Sequence of chain 1.A:
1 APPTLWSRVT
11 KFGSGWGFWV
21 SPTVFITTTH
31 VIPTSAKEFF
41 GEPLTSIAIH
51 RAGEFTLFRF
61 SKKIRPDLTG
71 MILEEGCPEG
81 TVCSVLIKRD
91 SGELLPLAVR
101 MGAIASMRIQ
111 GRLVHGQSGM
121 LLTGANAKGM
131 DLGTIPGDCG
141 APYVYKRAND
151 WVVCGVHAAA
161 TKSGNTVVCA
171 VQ

The protein below binds the small molecule below.
Small molecule (SMILES): CC(=O)NCCc1c[nH]c2ccc(F)cc12

Binding-site contacts:
Ligand atom C2 contacts residue THR10 of chain 1.A at 4.1 Å.
Ligand atom C12 contacts residue ARG65 of chain 1.A at 4.2 Å.
Ligand atom C12 contacts residue ILE64 of chain 1.A at 4.5 Å (hydrophobic).
Ligand atom C1 contacts residue SER7 of chain 1.A at 3.4 Å.
Ligand atom C8 contacts residue ARG65 of chain 1.A at 4.3 Å.
Ligand atom C11 contacts residue PHE40 of chain 1.A at 4.0 Å (hydrophobic).
Ligand atom C2 contacts residue ARG65 of chain 1.A at 4.1 Å.
Ligand atom C9 contacts residue THR10 of chain 1.A at 4.3 Å.
Ligand atom C9 contacts residue ARG65 of chain 1.A at 3.9 Å.
Ligand atom F1 contacts residue ARG65 of chain 1.A at 4.0 Å.
Ligand atom F1 contacts residue TRP19 of chain 1.A at 3.1 Å.
Ligand atom C7 contacts residue ARG65 of chain 1.A at 4.4 Å.
Ligand atom F1 contacts residue THR10 of chain 1.A at 3.8 Å.
Ligand atom C1 contacts residue LYS88 of chain 1.A at 3.1 Å.
Ligand atom C11 contacts residue ARG65 of chain 1.A at 3.8 Å.
Ligand atom C10 contacts residue TRP19 of chain 1.A at 4.2 Å (hydrophobic).
Ligand atom O1 contacts residue VAL9 of chain 1.A at 3.9 Å.
Ligand atom C3 contacts residue SER7 of chain 1.A at 4.4 Å.
Ligand atom C10 contacts residue ARG65 of chain 1.A at 3.6 Å.
Ligand atom O1 contacts residue ARG65 of chain 1.A at 3.7 Å.
Ligand atom N1 contacts residue SER7 of chain 1.A at 3.7 Å.
Ligand atom C2 contacts residue VAL9 of chain 1.A at 4.0 Å (hydrophobic).
Ligand atom C10 contacts residue PHE40 of chain 1.A at 4.0 Å (hydrophobic).
Ligand atom C1 contacts residue VAL9 of chain 1.A at 3.2 Å (hydrophobic).
Ligand atom C11 contacts residue ILE64 of chain 1.A at 4.1 Å (hydrophobic).
Ligand atom O1 contacts residue SER7 of chain 1.A at 3.8 Å.
Ligand atom C2 contacts residue SER7 of chain 1.A at 3.4 Å.
Ligand atom N1 contacts residue ARG65 of chain 1.A at 4.1 Å.
Ligand atom C1 contacts residue TRP6 of chain 1.A at 3.9 Å (hydrophobic).
Ligand atom C3 contacts residue ARG65 of chain 1.A at 3.8 Å.
Ligand atom F1 contacts residue PHE40 of chain 1.A at 3.1 Å.
Ligand atom O1 contacts residue THR10 of chain 1.A at 3.0 Å (h-bond).